Binding-site contacts:
Ligand atom N2 contacts residue ASN375 of chain 1.B at 2.9 Å (h-bond).
Ligand atom C8 contacts residue ASP373 of chain 1.B at 3.5 Å.
Ligand atom C2 contacts residue ASN375 of chain 1.B at 2.5 Å.
Ligand atom C8 contacts residue ASN375 of chain 1.B at 4.5 Å.
Ligand atom C1 contacts residue ASN375 of chain 1.B at 1.7 Å.
Ligand atom C7 contacts residue ASP373 of chain 1.B at 4.4 Å.
Ligand atom O5 contacts residue ASN375 of chain 1.B at 2.6 Å (h-bond).
Ligand atom C5 contacts residue ASN375 of chain 1.B at 4.0 Å.
Ligand atom C3 contacts residue ASN375 of chain 1.B at 3.9 Å.
Ligand atom O7 contacts residue ASN375 of chain 1.B at 4.2 Å.
Ligand atom N2 contacts residue ASP373 of chain 1.B at 4.2 Å.
Ligand atom C8 contacts residue LEU374 of chain 1.B at 3.7 Å (hydrophobic).
Ligand atom C4 contacts residue ASN375 of chain 1.B at 4.4 Å.
Ligand atom C7 contacts residue ASN375 of chain 1.B at 3.7 Å.

This small molecule binds to this protein.
Small molecule (SMILES): CC(=O)N[C@H]1[C@H](O[C@H]2[C@H](O)[C@@H](NC(C)=O)CO[C@@H]2CO)O[C@H](CO)[C@@H](O)[C@@H]1O

Sequence of chain 1.B:
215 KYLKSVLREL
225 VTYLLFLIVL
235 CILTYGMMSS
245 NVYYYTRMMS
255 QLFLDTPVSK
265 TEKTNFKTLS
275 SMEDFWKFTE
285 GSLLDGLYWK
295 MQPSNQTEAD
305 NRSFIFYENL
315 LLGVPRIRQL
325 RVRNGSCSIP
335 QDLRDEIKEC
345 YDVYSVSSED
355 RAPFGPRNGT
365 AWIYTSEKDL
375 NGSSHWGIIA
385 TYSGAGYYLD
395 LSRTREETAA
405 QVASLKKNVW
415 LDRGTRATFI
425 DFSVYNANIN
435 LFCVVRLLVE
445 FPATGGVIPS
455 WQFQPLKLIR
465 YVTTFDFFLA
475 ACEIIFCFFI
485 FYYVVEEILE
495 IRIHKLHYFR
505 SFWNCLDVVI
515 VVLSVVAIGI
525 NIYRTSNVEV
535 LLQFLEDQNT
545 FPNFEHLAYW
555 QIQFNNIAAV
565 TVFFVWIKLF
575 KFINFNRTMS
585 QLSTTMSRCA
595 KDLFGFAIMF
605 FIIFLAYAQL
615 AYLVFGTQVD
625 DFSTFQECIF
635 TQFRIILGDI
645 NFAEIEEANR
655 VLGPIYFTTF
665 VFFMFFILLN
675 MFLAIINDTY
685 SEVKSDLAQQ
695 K